Sequence of chain 1.C:
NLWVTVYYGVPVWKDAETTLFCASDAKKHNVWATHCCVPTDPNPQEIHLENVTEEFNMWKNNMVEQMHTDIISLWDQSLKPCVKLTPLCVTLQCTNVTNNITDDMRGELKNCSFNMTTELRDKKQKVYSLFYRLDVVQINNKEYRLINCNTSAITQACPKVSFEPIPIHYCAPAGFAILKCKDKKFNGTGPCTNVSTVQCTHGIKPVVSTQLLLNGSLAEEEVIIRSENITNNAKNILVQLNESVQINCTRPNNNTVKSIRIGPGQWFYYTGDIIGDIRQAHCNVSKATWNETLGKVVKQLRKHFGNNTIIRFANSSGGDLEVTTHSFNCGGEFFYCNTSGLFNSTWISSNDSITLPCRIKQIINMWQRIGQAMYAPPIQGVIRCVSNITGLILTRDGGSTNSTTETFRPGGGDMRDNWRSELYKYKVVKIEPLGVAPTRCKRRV

This small molecule binds to this protein.
Small molecule (SMILES): CC(=O)N[C@@H]1[C@@H](O)[C@H](O)[C@@H](CO)O[C@H]1O

Binding-site contacts:
Ligand atom N2 contacts residue NAG1 of chain 1.WA at 3.7 Å.
Ligand atom C1 contacts residue SER389 of chain 1.C at 3.4 Å.
Ligand atom O7 contacts residue ASN387 of chain 1.C at 3.2 Å (h-bond).
Ligand atom O4 contacts residue NAG1 of chain 1.WA at 4.3 Å.
Ligand atom O3 contacts residue NAG1 of chain 1.WA at 4.0 Å.
Ligand atom C7 contacts residue NAG1 of chain 1.WA at 4.1 Å.
Ligand atom C1 contacts residue ASN387 of chain 1.C at 1.5 Å.
Ligand atom O5 contacts residue SER389 of chain 1.C at 3.8 Å.
Ligand atom C3 contacts residue ASN387 of chain 1.C at 3.9 Å.
Ligand atom O5 contacts residue ASN387 of chain 1.C at 2.5 Å (h-bond).
Ligand atom N2 contacts residue ASN387 of chain 1.C at 2.9 Å (h-bond).
Ligand atom C2 contacts residue ASN387 of chain 1.C at 2.5 Å.
Ligand atom C8 contacts residue NAG1 of chain 1.WA at 3.5 Å.
Ligand atom C5 contacts residue ASN387 of chain 1.C at 3.8 Å.
Ligand atom C8 contacts residue ASN387 of chain 1.C at 4.2 Å.
Ligand atom C8 contacts residue THR374 of chain 1.C at 4.3 Å.
Ligand atom C7 contacts residue ASN387 of chain 1.C at 3.2 Å.
Ligand atom C5 contacts residue SER389 of chain 1.C at 4.2 Å.
Ligand atom C4 contacts residue ASN387 of chain 1.C at 4.4 Å.